Binding-site contacts:
Ligand atom OE1 contacts residue THR78 of chain 4.A at 2.9 Å (h-bond).
Ligand atom CE1 contacts residue TRP108 of chain 2.A at 3.6 Å (hydrophobic).
Ligand atom CD1 contacts residue TRP108 of chain 2.A at 3.9 Å (hydrophobic).
Ligand atom NE2 contacts residue LEU98 of chain 4.A at 3.9 Å.
Ligand atom NE2 contacts residue SER76 of chain 4.A at 3.0 Å (h-bond).
Ligand atom CG contacts residue ALA74 of chain 4.A at 3.7 Å (hydrophobic).
Ligand atom CE2 contacts residue TRP108 of chain 2.A at 3.1 Å (hydrophobic).
Ligand atom CD2 contacts residue SER76 of chain 4.A at 3.7 Å.
Ligand atom CZ contacts residue TRP96 of chain 4.A at 3.9 Å (hydrophobic).
Ligand atom O contacts residue SER33 of chain 4.A at 3.8 Å.
Ligand atom CB contacts residue TRP67 of chain 4.A at 3.8 Å (hydrophobic).
Ligand atom CD2 contacts residue TRP108 of chain 2.A at 3.3 Å (hydrophobic).
Ligand atom OE1 contacts residue TRP67 of chain 4.A at 3.8 Å.
Ligand atom CB contacts residue TRP108 of chain 2.A at 3.9 Å (hydrophobic).
Ligand atom C contacts residue TRP67 of chain 4.A at 4.0 Å (hydrophobic).
Ligand atom CG contacts residue TRP67 of chain 4.A at 3.9 Å (hydrophobic).
Ligand atom O contacts residue TYR31 of chain 4.A at 3.0 Å (h-bond).
Ligand atom CG contacts residue TYR31 of chain 4.A at 3.8 Å (hydrophobic).
Ligand atom CA contacts residue TRP67 of chain 4.A at 3.6 Å (hydrophobic).
Ligand atom CG contacts residue TYR42 of chain 4.A at 3.9 Å (hydrophobic).
Ligand atom NE2 contacts residue TRP80 of chain 4.A at 3.8 Å.
Ligand atom O contacts residue SER33 of chain 4.A at 2.8 Å.
Ligand atom OE1 contacts residue LEU98 of chain 4.A at 3.7 Å.
Ligand atom CE1 contacts residue TRP67 of chain 4.A at 3.4 Å (hydrophobic).
Ligand atom NE2 contacts residue THR78 of chain 4.A at 4.0 Å.
Ligand atom C contacts residue SER33 of chain 4.A at 3.9 Å.
Ligand atom CG contacts residue TRP67 of chain 4.A at 3.8 Å (hydrophobic).
Ligand atom NE2 contacts residue TRP67 of chain 4.A at 3.5 Å.
Ligand atom CZ contacts residue TRP108 of chain 2.A at 3.7 Å (hydrophobic).
Ligand atom O contacts residue SER15 of chain 4.A at 3.4 Å (h-bond).
Ligand atom N contacts residue ALA34 of chain 4.A at 3.7 Å.
Ligand atom CD1 contacts residue LEU13 of chain 4.A at 3.8 Å (hydrophobic).
Ligand atom CB contacts residue TRP67 of chain 4.A at 3.7 Å (hydrophobic).
Ligand atom CB contacts residue TYR42 of chain 4.A at 3.2 Å (hydrophobic).
Ligand atom CG contacts residue TRP108 of chain 2.A at 3.8 Å (hydrophobic).
Ligand atom O contacts residue TRP67 of chain 4.A at 3.7 Å.
Ligand atom N contacts residue SER33 of chain 4.A at 3.8 Å.
Ligand atom CD contacts residue ALA74 of chain 4.A at 3.9 Å (hydrophobic).
Ligand atom C contacts residue SER33 of chain 4.A at 3.9 Å.
Ligand atom NE2 contacts residue TRP96 of chain 4.A at 3.7 Å.

Sequence of chain 4.A:
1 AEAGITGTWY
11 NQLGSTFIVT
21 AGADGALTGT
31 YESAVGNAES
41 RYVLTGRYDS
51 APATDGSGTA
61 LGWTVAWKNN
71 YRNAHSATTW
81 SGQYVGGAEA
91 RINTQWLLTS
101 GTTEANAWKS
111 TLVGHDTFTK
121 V

Sequence of chain 2.A:
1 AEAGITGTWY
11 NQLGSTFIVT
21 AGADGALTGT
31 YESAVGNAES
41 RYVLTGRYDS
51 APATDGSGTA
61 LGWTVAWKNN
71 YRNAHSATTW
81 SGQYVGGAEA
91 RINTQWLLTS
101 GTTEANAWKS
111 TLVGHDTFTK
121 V

The protein below binds the small molecule below.
Small molecule (SMILES): CC(=O)N[C@H]1CSSC[C@@H](C(N)=O)NC(=O)[C@H](Cc2ccccc2)NC(=O)[C@H](CCC(N)=O)NC(=O)[C@@H]2CCCN2C(=O)[C@H](Cc2c[nH]cn2)NC1=O